Sequence of chain 1.B:
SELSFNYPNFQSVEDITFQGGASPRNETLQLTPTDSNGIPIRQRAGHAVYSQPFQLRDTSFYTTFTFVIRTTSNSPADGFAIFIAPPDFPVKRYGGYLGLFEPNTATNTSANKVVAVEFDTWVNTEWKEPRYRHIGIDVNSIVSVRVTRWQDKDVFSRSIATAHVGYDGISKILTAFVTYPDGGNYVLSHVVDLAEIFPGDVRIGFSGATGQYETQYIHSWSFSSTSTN

This small molecule binds to this protein.
Small molecule (SMILES): CC(=O)N[C@@H](CO)C(=O)N[C@H](C(=O)N[C@H](C(N)=O)C(C)C)[C@@H](C)O

Binding-site contacts:
Ligand atom CB contacts residue THR125 of chain 1.B at 3.6 Å.
Ligand atom O contacts residue A2G1 of chain 1.P at 3.4 Å.
Ligand atom CA contacts residue GLU126 of chain 1.B at 3.9 Å.
Ligand atom N contacts residue A2G1 of chain 1.P at 4.1 Å.
Ligand atom CG2 contacts residue TRP122 of chain 1.B at 3.9 Å (hydrophobic).
Ligand atom CB contacts residue GLU126 of chain 1.B at 3.7 Å.
Ligand atom N contacts residue GLU126 of chain 1.B at 4.1 Å.
Ligand atom CG2 contacts residue A2G1 of chain 1.P at 3.7 Å.
Ligand atom CB contacts residue GLU126 of chain 1.B at 4.3 Å.
Ligand atom C contacts residue THR125 of chain 1.B at 3.1 Å.
Ligand atom CG2 contacts residue A2G1 of chain 1.P at 3.5 Å.
Ligand atom CB contacts residue A2G1 of chain 1.P at 2.4 Å.
Ligand atom OG1 contacts residue GLU126 of chain 1.B at 3.6 Å.
Ligand atom N contacts residue A2G1 of chain 1.P at 4.3 Å.
Ligand atom C contacts residue GLU126 of chain 1.B at 3.6 Å.
Ligand atom C contacts residue GLU126 of chain 1.B at 4.3 Å.
Ligand atom CA contacts residue A2G1 of chain 1.P at 3.4 Å.
Ligand atom CA contacts residue THR125 of chain 1.B at 3.2 Å.
Ligand atom CA contacts residue GLU126 of chain 1.B at 3.4 Å.
Ligand atom CH3 contacts residue THR125 of chain 1.B at 3.9 Å.
Ligand atom N contacts residue GLU126 of chain 1.B at 2.9 Å (salt-bridge).
Ligand atom N contacts residue THR125 of chain 1.B at 3.1 Å (h-bond).
Ligand atom O contacts residue THR125 of chain 1.B at 3.5 Å (h-bond).
Ligand atom OG1 contacts residue A2G1 of chain 1.P at 1.4 Å.
Ligand atom C contacts residue A2G1 of chain 1.P at 3.4 Å.